Sequence of chain 58.A:
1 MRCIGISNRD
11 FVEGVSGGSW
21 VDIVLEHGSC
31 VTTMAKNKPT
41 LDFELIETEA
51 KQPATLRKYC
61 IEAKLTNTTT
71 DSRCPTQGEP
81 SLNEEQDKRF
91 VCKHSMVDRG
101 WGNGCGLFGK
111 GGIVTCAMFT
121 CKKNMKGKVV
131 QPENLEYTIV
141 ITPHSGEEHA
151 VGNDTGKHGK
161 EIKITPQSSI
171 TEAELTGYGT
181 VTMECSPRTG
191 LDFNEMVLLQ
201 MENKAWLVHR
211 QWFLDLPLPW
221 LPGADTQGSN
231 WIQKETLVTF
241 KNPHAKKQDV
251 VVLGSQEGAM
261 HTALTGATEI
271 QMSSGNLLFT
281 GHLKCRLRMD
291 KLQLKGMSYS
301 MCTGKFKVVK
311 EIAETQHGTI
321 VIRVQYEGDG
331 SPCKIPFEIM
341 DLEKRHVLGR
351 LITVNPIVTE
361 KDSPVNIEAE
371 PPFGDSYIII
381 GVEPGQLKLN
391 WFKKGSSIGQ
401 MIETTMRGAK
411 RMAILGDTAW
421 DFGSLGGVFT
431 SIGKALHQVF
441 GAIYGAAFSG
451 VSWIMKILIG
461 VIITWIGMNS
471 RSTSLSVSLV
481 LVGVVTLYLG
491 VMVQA

Binding-site contacts:
Ligand atom C3 contacts residue ASN67 of chain 58.A at 3.8 Å.
Ligand atom C2 contacts residue ASN67 of chain 58.A at 2.5 Å.
Ligand atom C8 contacts residue MET118 of chain 58.A at 4.3 Å (hydrophobic).
Ligand atom C8 contacts residue PHE90 of chain 58.A at 3.7 Å (hydrophobic).
Ligand atom C5 contacts residue ASN67 of chain 58.A at 3.7 Å.
Ligand atom C1 contacts residue ASN67 of chain 58.A at 1.4 Å.
Ligand atom C4 contacts residue ASN67 of chain 58.A at 4.2 Å.
Ligand atom C7 contacts residue ASN67 of chain 58.A at 3.9 Å.
Ligand atom O5 contacts residue ASN67 of chain 58.A at 2.4 Å (h-bond).
Ligand atom N2 contacts residue ASN67 of chain 58.A at 2.9 Å (h-bond).
Ligand atom C8 contacts residue ASN67 of chain 58.A at 4.3 Å.
Ligand atom O7 contacts residue ASN67 of chain 58.A at 4.3 Å.

The protein below binds the small molecule below.
Small molecule (SMILES): CC(=O)N[C@@H]1[C@@H](O)[C@H](O)[C@@H](CO)O[C@H]1O